The protein below binds the small molecule below.
Small molecule (SMILES): CC(=O)N[C@H]1[C@H]([C@H](O)[C@H](O)CO)O[C@@](O[C@H]2[C@@H](O)[C@@H](CO)O[C@@H](O[C@H]3[C@H](O)[C@@H](O)[C@H](O)O[C@@H]3CO)[C@@H]2O)(C(=O)O)C[C@@H]1O

Sequence of chain 10.E:
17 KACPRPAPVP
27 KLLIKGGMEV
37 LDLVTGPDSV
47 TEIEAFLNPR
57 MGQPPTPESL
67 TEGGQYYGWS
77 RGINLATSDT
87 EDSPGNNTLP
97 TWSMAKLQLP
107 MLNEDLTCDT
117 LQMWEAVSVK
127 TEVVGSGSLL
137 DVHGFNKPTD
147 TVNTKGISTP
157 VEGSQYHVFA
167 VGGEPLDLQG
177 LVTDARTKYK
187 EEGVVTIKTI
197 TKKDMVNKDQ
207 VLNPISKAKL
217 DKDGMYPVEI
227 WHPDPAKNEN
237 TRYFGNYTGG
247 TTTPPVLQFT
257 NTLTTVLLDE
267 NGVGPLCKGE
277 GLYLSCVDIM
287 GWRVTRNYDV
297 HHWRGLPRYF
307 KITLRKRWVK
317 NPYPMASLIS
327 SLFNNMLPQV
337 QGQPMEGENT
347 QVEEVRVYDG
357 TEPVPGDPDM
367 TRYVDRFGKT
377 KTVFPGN

Sequence of chain 10.D:
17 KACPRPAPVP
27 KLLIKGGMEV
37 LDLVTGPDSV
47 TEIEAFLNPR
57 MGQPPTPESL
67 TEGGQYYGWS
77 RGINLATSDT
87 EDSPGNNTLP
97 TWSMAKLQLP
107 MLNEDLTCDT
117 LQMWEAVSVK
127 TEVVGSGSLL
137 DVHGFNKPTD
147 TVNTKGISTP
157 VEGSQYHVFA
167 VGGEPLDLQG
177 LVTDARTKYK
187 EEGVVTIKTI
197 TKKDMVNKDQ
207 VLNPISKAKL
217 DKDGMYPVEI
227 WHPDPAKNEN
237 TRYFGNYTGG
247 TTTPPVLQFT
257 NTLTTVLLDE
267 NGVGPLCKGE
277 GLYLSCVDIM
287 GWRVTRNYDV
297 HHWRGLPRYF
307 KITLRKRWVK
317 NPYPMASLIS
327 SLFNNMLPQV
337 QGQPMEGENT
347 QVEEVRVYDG

Binding-site contacts:
Ligand atom O1A contacts residue TYR72 of chain 10.D at 3.3 Å.
Ligand atom O4 contacts residue GLY78 of chain 10.D at 3.1 Å (h-bond).
Ligand atom O8 contacts residue ARG77 of chain 10.D at 3.6 Å.
Ligand atom C4 contacts residue TYR72 of chain 10.D at 3.4 Å (hydrophobic).
Ligand atom O3 contacts residue ARG77 of chain 10.D at 4.3 Å.
Ligand atom C1 contacts residue ARG77 of chain 10.D at 3.4 Å.
Ligand atom O1B contacts residue TYR72 of chain 10.D at 4.0 Å.
Ligand atom O1A contacts residue ARG77 of chain 10.D at 2.8 Å (salt-bridge).
Ligand atom O3 contacts residue ASN80 of chain 10.D at 3.8 Å.
Ligand atom O4 contacts residue THR291 of chain 10.D at 4.0 Å.
Ligand atom C6 contacts residue THR94 of chain 10.D at 4.2 Å.
Ligand atom C6 contacts residue ASN93 of chain 10.D at 3.2 Å.
Ligand atom C4 contacts residue VAL296 of chain 10.D at 4.2 Å (hydrophobic).
Ligand atom C10 contacts residue TYR72 of chain 10.D at 3.8 Å (hydrophobic).
Ligand atom N5 contacts residue TYR72 of chain 10.D at 3.0 Å (h-bond).
Ligand atom O4 contacts residue HIS298 of chain 10.D at 2.6 Å (h-bond).
Ligand atom C3 contacts residue VAL296 of chain 10.D at 3.5 Å (hydrophobic).
Ligand atom C6 contacts residue TYR72 of chain 10.D at 3.8 Å (hydrophobic).
Ligand atom O4 contacts residue TYR72 of chain 10.D at 3.9 Å.
Ligand atom C3 contacts residue GLY78 of chain 10.D at 4.0 Å.
Ligand atom O4 contacts residue ILE79 of chain 10.D at 4.2 Å.
Ligand atom C4 contacts residue HIS298 of chain 10.D at 3.7 Å.
Ligand atom C11 contacts residue ASP85 of chain 10.E at 3.6 Å.
Ligand atom C4 contacts residue GLY78 of chain 10.D at 3.8 Å.
Ligand atom O10 contacts residue THR291 of chain 10.D at 3.8 Å.
Ligand atom O1B contacts residue ARG77 of chain 10.D at 2.8 Å (salt-bridge).
Ligand atom C5 contacts residue TYR72 of chain 10.D at 3.6 Å (hydrophobic).
Ligand atom C3 contacts residue ARG77 of chain 10.D at 3.4 Å.
Ligand atom C4 contacts residue ARG77 of chain 10.D at 4.1 Å.
Ligand atom C11 contacts residue TYR72 of chain 10.D at 4.0 Å (hydrophobic).
Ligand atom O3 contacts residue GLY78 of chain 10.D at 3.8 Å.
Ligand atom O1A contacts residue GLY78 of chain 10.D at 4.1 Å.
Ligand atom C2 contacts residue ARG77 of chain 10.D at 4.0 Å.
Ligand atom O3 contacts residue VAL296 of chain 10.D at 4.3 Å.
Ligand atom C3 contacts residue HIS298 of chain 10.D at 3.9 Å.
Ligand atom O8 contacts residue TYR72 of chain 10.D at 3.7 Å.
Ligand atom O6 contacts residue ASN93 of chain 10.D at 3.4 Å (h-bond).
Ligand atom C1 contacts residue TYR72 of chain 10.D at 3.8 Å (hydrophobic).
Ligand atom O4 contacts residue ARG77 of chain 10.D at 4.3 Å.
Ligand atom O4 contacts residue VAL296 of chain 10.D at 4.0 Å.